Binding-site contacts:
Ligand atom O3G contacts residue HIS115 of chain 2.A at 3.1 Å (h-bond).
Ligand atom C2 contacts residue GLU49 of chain 2.A at 3.3 Å.
Ligand atom O2G contacts residue MG1 of chain 2.C at 2.0 Å.
Ligand atom O2B contacts residue ASN45 of chain 2.A at 3.0 Å (h-bond).
Ligand atom O3A contacts residue GLY116 of chain 2.A at 3.2 Å.
Ligand atom O2A contacts residue GLY118 of chain 2.A at 3.3 Å (h-bond).
Ligand atom O3A contacts residue VAL117 of chain 2.A at 3.3 Å (h-bond).
Ligand atom N3B contacts residue HIS115 of chain 2.A at 3.3 Å (h-bond).
Ligand atom O3G contacts residue GLY113 of chain 2.A at 3.4 Å.
Ligand atom PA contacts residue MG1 of chain 2.C at 3.4 Å.
Ligand atom C1' contacts residue TYR4 of chain 1.A at 3.2 Å (hydrophobic).
Ligand atom O3G contacts residue LEU114 of chain 2.A at 2.9 Å (h-bond).
Ligand atom O1A contacts residue MG1 of chain 2.C at 2.3 Å.
Ligand atom O1A contacts residue VAL119 of chain 2.A at 3.0 Å (h-bond).
Ligand atom C2' contacts residue TYR4 of chain 1.A at 3.1 Å (hydrophobic).
Ligand atom O4' contacts residue ILE93 of chain 2.A at 3.2 Å.
Ligand atom O1G contacts residue VAL117 of chain 2.A at 2.7 Å (h-bond).
Ligand atom O2' contacts residue GLY101 of chain 2.A at 3.2 Å (h-bond).
Ligand atom C2 contacts residue TYR108 of chain 2.A at 3.4 Å (hydrophobic).
Ligand atom O2B contacts residue LYS102 of chain 2.A at 2.8 Å (salt-bridge).
Ligand atom O2A contacts residue K1 of chain 2.D at 2.8 Å.
Ligand atom O1G contacts residue GLY116 of chain 2.A at 3.3 Å (h-bond).
Ligand atom O1G contacts residue GLN334 of chain 2.A at 3.2 Å (h-bond).
Ligand atom O2A contacts residue VAL119 of chain 2.A at 3.3 Å (h-bond).
Ligand atom N7 contacts residue ASN45 of chain 2.A at 3.2 Å.
Ligand atom O3' contacts residue GLY101 of chain 2.A at 3.0 Å (h-bond).
Ligand atom N3B contacts residue LEU114 of chain 2.A at 3.2 Å (h-bond).
Ligand atom N6 contacts residue ASP72 of chain 2.A at 2.8 Å (salt-bridge).
Ligand atom O2' contacts residue TYR4 of chain 1.A at 2.6 Å (h-bond).
Ligand atom O1A contacts residue ASN45 of chain 2.A at 3.1 Å (h-bond).
Ligand atom O1B contacts residue LYS102 of chain 2.A at 3.3 Å.
Ligand atom O3A contacts residue MG1 of chain 2.C at 3.4 Å.
Ligand atom O3G contacts residue LYS336 of chain 2.A at 2.6 Å (salt-bridge).
Ligand atom O1G contacts residue GLY118 of chain 2.A at 2.8 Å (h-bond).
Ligand atom PB contacts residue MG1 of chain 2.C at 3.1 Å.
Ligand atom PG contacts residue MG1 of chain 2.C at 3.3 Å.
Ligand atom N3 contacts residue TYR4 of chain 1.A at 2.7 Å (h-bond).
Ligand atom N3 contacts residue TYR108 of chain 2.A at 3.0 Å (h-bond).
Ligand atom N3B contacts residue GLY116 of chain 2.A at 3.0 Å (h-bond).
Ligand atom O2B contacts residue MG1 of chain 2.C at 2.1 Å.

Sequence of chain 2.A:
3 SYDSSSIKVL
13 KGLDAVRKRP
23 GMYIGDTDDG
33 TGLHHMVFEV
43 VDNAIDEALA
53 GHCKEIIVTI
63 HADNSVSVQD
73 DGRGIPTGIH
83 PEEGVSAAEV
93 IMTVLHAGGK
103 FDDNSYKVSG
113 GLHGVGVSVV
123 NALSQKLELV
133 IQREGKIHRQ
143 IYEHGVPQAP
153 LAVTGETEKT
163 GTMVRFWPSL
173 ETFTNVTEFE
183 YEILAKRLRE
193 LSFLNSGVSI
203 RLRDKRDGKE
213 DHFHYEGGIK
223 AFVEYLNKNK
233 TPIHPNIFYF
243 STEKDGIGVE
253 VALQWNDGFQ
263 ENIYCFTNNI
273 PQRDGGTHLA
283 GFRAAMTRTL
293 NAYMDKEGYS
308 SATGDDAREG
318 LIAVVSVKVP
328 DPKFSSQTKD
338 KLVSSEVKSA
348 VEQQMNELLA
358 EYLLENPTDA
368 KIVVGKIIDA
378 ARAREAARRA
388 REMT

A small-molecule ligand and the protein it binds are described below.
Small molecule (SMILES): Nc1ncnc2c1ncn2[C@@H]1O[C@H](CO[P](=O)(O)O[P](=O)(O)NP(=O)(O)O)[C@@H](O)[C@H]1O

Sequence of chain 1.A:
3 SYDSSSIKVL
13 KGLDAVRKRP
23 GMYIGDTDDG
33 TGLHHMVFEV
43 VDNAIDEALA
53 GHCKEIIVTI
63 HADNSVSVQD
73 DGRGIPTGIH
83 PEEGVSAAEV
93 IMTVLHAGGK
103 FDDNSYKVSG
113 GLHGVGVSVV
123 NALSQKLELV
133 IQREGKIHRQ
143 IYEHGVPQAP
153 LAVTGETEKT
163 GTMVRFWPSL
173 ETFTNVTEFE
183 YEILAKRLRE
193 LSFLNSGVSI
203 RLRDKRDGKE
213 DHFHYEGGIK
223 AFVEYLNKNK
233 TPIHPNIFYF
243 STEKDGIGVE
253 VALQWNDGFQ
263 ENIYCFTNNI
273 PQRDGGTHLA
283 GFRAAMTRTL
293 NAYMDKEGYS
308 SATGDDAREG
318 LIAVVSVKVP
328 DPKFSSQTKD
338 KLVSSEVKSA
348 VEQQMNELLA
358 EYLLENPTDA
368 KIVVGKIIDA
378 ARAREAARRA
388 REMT